Sequence of chain 1.A:
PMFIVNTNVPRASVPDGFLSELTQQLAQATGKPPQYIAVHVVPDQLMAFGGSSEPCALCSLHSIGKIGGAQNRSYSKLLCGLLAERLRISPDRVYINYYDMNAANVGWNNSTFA

Sequence of chain 1.B:
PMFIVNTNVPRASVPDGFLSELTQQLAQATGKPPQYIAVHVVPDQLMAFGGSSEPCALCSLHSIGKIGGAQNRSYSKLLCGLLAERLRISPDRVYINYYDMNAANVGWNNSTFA

Binding-site contacts:
Ligand atom C3 contacts residue TYR36 of chain 1.A at 3.3 Å (hydrophobic).
Ligand atom C13 contacts residue TYR95 of chain 1.B at 3.4 Å (hydrophobic).
Ligand atom C9 contacts residue ILE64 of chain 1.A at 3.5 Å (hydrophobic).
Ligand atom C4 contacts residue TYR36 of chain 1.A at 3.8 Å (hydrophobic).
Ligand atom O14 contacts residue ILE64 of chain 1.A at 3.1 Å (h-bond).
Ligand atom C3 contacts residue LYS32 of chain 1.A at 3.9 Å.
Ligand atom C12 contacts residue PRO1 of chain 1.A at 3.8 Å (hydrophobic).
Ligand atom O25 contacts residue MET2 of chain 1.A at 3.7 Å.
Ligand atom C24 contacts residue TYR95 of chain 1.B at 3.4 Å (hydrophobic).
Ligand atom O10 contacts residue SER63 of chain 1.A at 3.4 Å.
Ligand atom C5 contacts residue PHE113 of chain 1.A at 3.5 Å (hydrophobic).
Ligand atom C2 contacts residue TYR36 of chain 1.A at 3.7 Å (hydrophobic).
Ligand atom O7 contacts residue TYR36 of chain 1.A at 3.4 Å.
Ligand atom N8 contacts residue ILE64 of chain 1.A at 3.9 Å.
Ligand atom C22 contacts residue ASN97 of chain 1.B at 3.4 Å.
Ligand atom O14 contacts residue PRO1 of chain 1.A at 3.6 Å.
Ligand atom C13 contacts residue PRO1 of chain 1.A at 3.4 Å (hydrophobic).
Ligand atom O25 contacts residue MET101 of chain 1.A at 3.5 Å.
Ligand atom C8 contacts residue TYR36 of chain 1.A at 3.5 Å (hydrophobic).
Ligand atom C23 contacts residue VAL106 of chain 1.A at 3.4 Å (hydrophobic).
Ligand atom O14 contacts residue LYS32 of chain 1.A at 2.8 Å (salt-bridge).
Ligand atom O10 contacts residue ILE64 of chain 1.A at 3.2 Å (h-bond).
Ligand atom O25 contacts residue ASN97 of chain 1.B at 2.6 Å (h-bond).
Ligand atom C24 contacts residue VAL106 of chain 1.A at 3.4 Å (hydrophobic).
Ligand atom C6 contacts residue PHE113 of chain 1.A at 3.6 Å (hydrophobic).
Ligand atom O10 contacts residue PRO1 of chain 1.A at 3.3 Å (h-bond).
Ligand atom C22 contacts residue MET2 of chain 1.A at 3.9 Å (hydrophobic).
Ligand atom O14 contacts residue SER63 of chain 1.A at 3.8 Å.
Ligand atom C23 contacts residue ASN97 of chain 1.B at 3.5 Å.
Ligand atom C22 contacts residue HIS62 of chain 1.A at 3.9 Å.
Ligand atom N8 contacts residue PRO1 of chain 1.A at 3.4 Å (h-bond).
Ligand atom C23 contacts residue TYR95 of chain 1.B at 3.9 Å (hydrophobic).
Ligand atom C11 contacts residue PRO1 of chain 1.A at 3.6 Å (hydrophobic).
Ligand atom C9 contacts residue PRO1 of chain 1.A at 3.3 Å (hydrophobic).
Ligand atom C6 contacts residue ILE64 of chain 1.A at 3.9 Å (hydrophobic).
Ligand atom C21 contacts residue HIS62 of chain 1.A at 3.6 Å.
Ligand atom C2 contacts residue LYS32 of chain 1.A at 3.8 Å.
Ligand atom O25 contacts residue HIS62 of chain 1.A at 3.2 Å.
Ligand atom C2 contacts residue PRO1 of chain 1.A at 3.8 Å (hydrophobic).
Ligand atom C23 contacts residue MET2 of chain 1.A at 3.4 Å (hydrophobic).

A protein and the small-molecule ligand that binds it are described below.
Small molecule (SMILES): COc1ccc(N2Cc3ccc(O)cc3OC2=O)cc1